Sequence of chain 1.A:
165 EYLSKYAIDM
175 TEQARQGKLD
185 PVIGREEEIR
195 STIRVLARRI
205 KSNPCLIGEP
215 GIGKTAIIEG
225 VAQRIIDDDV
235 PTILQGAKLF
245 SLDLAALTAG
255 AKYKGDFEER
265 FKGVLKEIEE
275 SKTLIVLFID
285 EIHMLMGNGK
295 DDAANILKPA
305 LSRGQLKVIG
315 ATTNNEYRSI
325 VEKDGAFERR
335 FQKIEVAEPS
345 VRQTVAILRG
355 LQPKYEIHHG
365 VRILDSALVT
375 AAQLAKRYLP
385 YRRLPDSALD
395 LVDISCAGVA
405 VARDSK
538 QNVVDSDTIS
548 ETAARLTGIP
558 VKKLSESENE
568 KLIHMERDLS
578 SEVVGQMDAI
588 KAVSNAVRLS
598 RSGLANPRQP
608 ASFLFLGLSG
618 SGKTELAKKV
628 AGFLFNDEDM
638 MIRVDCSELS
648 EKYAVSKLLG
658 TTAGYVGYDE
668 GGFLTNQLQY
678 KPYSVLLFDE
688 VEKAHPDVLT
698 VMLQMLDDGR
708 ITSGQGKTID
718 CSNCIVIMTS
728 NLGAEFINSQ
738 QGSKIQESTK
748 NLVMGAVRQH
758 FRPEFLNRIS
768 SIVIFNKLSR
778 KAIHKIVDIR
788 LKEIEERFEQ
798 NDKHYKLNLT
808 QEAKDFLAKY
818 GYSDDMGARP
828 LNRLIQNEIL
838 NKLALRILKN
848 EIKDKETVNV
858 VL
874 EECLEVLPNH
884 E

The protein below binds the small molecule below.
Small molecule (SMILES): Nc1ncnc2c1ncn2[C@@H]1O[C@H](COP(=O)(O)OP(=O)(O)OP(O)(O)=S)[C@@H](O)[C@H]1O

Sequence of chain 1.B:
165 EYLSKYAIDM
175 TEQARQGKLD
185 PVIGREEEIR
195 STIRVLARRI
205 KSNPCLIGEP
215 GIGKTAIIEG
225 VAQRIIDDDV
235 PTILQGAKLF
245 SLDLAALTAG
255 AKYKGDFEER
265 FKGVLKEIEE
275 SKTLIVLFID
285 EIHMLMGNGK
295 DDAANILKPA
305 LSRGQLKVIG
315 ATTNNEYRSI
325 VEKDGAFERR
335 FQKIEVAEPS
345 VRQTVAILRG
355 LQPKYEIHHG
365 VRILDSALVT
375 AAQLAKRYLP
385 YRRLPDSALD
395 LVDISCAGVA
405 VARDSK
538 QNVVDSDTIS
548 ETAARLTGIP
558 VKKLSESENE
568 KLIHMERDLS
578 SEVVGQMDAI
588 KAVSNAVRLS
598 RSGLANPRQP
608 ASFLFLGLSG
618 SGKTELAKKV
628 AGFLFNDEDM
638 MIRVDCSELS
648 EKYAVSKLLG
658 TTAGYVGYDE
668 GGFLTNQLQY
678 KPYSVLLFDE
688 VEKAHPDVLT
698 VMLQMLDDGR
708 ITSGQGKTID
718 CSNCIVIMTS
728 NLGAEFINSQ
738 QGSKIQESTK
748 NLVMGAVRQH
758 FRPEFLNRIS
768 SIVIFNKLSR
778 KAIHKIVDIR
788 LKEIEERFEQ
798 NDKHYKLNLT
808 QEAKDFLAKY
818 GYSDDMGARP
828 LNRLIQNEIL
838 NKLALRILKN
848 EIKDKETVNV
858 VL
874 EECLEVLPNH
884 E

Binding-site contacts:
Ligand atom N6 contacts residue VAL581 of chain 1.B at 3.0 Å (h-bond).
Ligand atom O1A contacts residue THR621 of chain 1.B at 2.7 Å (h-bond).
Ligand atom C8 contacts residue ALA825 of chain 1.B at 3.5 Å (hydrophobic).
Ligand atom C8 contacts residue GLY619 of chain 1.B at 3.4 Å.
Ligand atom N1 contacts residue ILE783 of chain 1.B at 3.6 Å.
Ligand atom O2G contacts residue ARG765 of chain 1.A at 2.8 Å (salt-bridge).
Ligand atom C2 contacts residue VAL580 of chain 1.B at 3.7 Å (hydrophobic).
Ligand atom C6 contacts residue VAL581 of chain 1.B at 3.6 Å (hydrophobic).
Ligand atom N1 contacts residue VAL581 of chain 1.B at 2.8 Å (h-bond).
Ligand atom PB contacts residue ARG765 of chain 1.A at 3.0 Å.
Ligand atom O3' contacts residue ASN829 of chain 1.B at 2.9 Å (h-bond).
Ligand atom O1A contacts residue LYS620 of chain 1.B at 3.4 Å (salt-bridge).
Ligand atom O2A contacts residue GLY619 of chain 1.B at 2.8 Å (h-bond).
Ligand atom O2B contacts residue SER616 of chain 1.B at 3.0 Å (h-bond).
Ligand atom C5' contacts residue ARG826 of chain 1.B at 3.6 Å.
Ligand atom N7 contacts residue GLY617 of chain 1.B at 3.3 Å (h-bond).
Ligand atom PA contacts residue GLY619 of chain 1.B at 3.7 Å.
Ligand atom O2B contacts residue GLY617 of chain 1.B at 2.8 Å (h-bond).
Ligand atom O1A contacts residue GLU622 of chain 1.B at 2.9 Å (salt-bridge).
Ligand atom C8 contacts residue GLY617 of chain 1.B at 3.1 Å.
Ligand atom C3' contacts residue GLU622 of chain 1.B at 3.3 Å.
Ligand atom O3A contacts residue ARG826 of chain 1.B at 3.2 Å (salt-bridge).
Ligand atom O2B contacts residue ARG765 of chain 1.A at 3.0 Å (salt-bridge).
Ligand atom C6 contacts residue ILE783 of chain 1.B at 3.7 Å (hydrophobic).
Ligand atom S1G contacts residue ARG765 of chain 1.A at 2.2 Å (salt-bridge).
Ligand atom N7 contacts residue SER618 of chain 1.B at 3.3 Å.
Ligand atom PG contacts residue ARG765 of chain 1.A at 2.5 Å.
Ligand atom S1G contacts residue SER616 of chain 1.B at 3.2 Å (h-bond).
Ligand atom O1B contacts residue THR621 of chain 1.B at 2.9 Å (h-bond).
Ligand atom N7 contacts residue GLY619 of chain 1.B at 3.1 Å (h-bond).
Ligand atom O2A contacts residue SER618 of chain 1.B at 3.0 Å (h-bond).
Ligand atom O3G contacts residue THR621 of chain 1.B at 2.8 Å (h-bond).
Ligand atom PG contacts residue THR621 of chain 1.B at 3.7 Å.
Ligand atom O2A contacts residue GLY617 of chain 1.B at 3.0 Å (h-bond).
Ligand atom S1G contacts residue ASN728 of chain 1.B at 3.6 Å (h-bond).
Ligand atom O3A contacts residue ARG765 of chain 1.A at 2.9 Å (salt-bridge).
Ligand atom N9 contacts residue ALA825 of chain 1.B at 3.5 Å.
Ligand atom O1A contacts residue GLY619 of chain 1.B at 3.4 Å.
Ligand atom N1 contacts residue VAL580 of chain 1.B at 3.4 Å.
Ligand atom O3B contacts residue ARG765 of chain 1.A at 2.4 Å (salt-bridge).